Binding-site contacts:
Ligand atom C7 contacts residue ACE1 of chain 1.T at 3.6 Å.
Ligand atom C7 contacts residue ASN2 of chain 1.B at 3.8 Å.
Ligand atom O7 contacts residue SER281 of chain 1.B at 3.5 Å.
Ligand atom O7 contacts residue ASN2 of chain 1.B at 4.2 Å.
Ligand atom C2 contacts residue GLY280 of chain 1.B at 4.0 Å.
Ligand atom C7 contacts residue GLN279 of chain 1.B at 4.4 Å.
Ligand atom N2 contacts residue GLY280 of chain 1.B at 3.4 Å (h-bond).
Ligand atom O6 contacts residue ASP282 of chain 1.B at 4.0 Å.
Ligand atom C2 contacts residue ACE1 of chain 1.T at 3.7 Å.
Ligand atom N2 contacts residue MET1 of chain 1.B at 4.4 Å.
Ligand atom N2 contacts residue ACE1 of chain 1.T at 2.8 Å (h-bond).
Ligand atom C7 contacts residue SER281 of chain 1.B at 4.0 Å.
Ligand atom O5 contacts residue ASP282 of chain 1.B at 3.5 Å.
Ligand atom C8 contacts residue GLY280 of chain 1.B at 3.4 Å.
Ligand atom O7 contacts residue GLY280 of chain 1.B at 3.4 Å (h-bond).
Ligand atom C2 contacts residue ASN2 of chain 1.B at 2.5 Å.
Ligand atom C7 contacts residue GLY280 of chain 1.B at 3.1 Å.
Ligand atom C8 contacts residue ACE1 of chain 1.T at 3.5 Å.
Ligand atom N2 contacts residue SER281 of chain 1.B at 4.4 Å.
Ligand atom C3 contacts residue ACE1 of chain 1.T at 4.4 Å.
Ligand atom O5 contacts residue ASN2 of chain 1.B at 2.4 Å (h-bond).
Ligand atom O7 contacts residue GLN279 of chain 1.B at 4.0 Å.
Ligand atom C3 contacts residue ASN2 of chain 1.B at 3.8 Å.
Ligand atom C1 contacts residue ACE1 of chain 1.T at 3.7 Å.
Ligand atom C1 contacts residue GLY280 of chain 1.B at 4.1 Å.
Ligand atom C1 contacts residue ASP282 of chain 1.B at 4.3 Å.
Ligand atom C6 contacts residue ASP282 of chain 1.B at 4.4 Å.
Ligand atom C5 contacts residue ASN2 of chain 1.B at 3.7 Å.
Ligand atom C4 contacts residue ASN2 of chain 1.B at 4.3 Å.
Ligand atom C2 contacts residue SER281 of chain 1.B at 4.3 Å.
Ligand atom C8 contacts residue MET1 of chain 1.B at 3.8 Å (hydrophobic).
Ligand atom C8 contacts residue GLN279 of chain 1.B at 4.0 Å.
Ligand atom C8 contacts residue SER281 of chain 1.B at 4.5 Å.
Ligand atom N2 contacts residue ASN2 of chain 1.B at 2.9 Å (h-bond).
Ligand atom C1 contacts residue ASN2 of chain 1.B at 1.4 Å.

Sequence of chain 1.B:
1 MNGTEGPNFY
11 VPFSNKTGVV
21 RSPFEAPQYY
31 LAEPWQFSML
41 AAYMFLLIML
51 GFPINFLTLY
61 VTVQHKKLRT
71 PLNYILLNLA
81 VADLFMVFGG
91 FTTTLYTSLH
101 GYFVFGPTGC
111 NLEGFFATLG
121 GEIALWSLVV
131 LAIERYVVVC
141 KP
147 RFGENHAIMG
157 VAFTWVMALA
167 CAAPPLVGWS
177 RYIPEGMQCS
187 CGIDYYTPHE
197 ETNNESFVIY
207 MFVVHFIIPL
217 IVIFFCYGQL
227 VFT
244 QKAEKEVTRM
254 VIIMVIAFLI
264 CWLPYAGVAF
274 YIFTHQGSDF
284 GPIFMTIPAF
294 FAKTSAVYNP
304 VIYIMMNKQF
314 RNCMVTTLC

A small-molecule ligand and the protein it binds are described below.
Small molecule (SMILES): CC(=O)N[C@@H]1[C@@H](O)[C@H](O)[C@@H](CO)O[C@H]1O